Sequence of chain 4.A:
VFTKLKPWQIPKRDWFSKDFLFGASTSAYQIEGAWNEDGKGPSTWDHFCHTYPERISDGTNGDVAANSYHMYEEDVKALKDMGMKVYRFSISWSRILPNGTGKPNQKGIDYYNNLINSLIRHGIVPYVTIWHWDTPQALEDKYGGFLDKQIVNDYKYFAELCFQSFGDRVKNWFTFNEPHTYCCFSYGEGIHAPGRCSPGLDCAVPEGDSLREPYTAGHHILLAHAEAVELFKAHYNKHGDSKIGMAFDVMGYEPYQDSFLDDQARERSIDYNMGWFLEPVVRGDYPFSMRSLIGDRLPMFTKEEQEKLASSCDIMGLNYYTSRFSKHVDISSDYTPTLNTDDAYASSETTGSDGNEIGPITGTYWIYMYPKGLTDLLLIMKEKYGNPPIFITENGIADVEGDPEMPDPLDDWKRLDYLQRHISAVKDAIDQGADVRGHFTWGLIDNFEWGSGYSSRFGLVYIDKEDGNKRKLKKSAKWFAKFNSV

Binding-site contacts:
Ligand atom C4 contacts residue THR239 of chain 4.A at 4.1 Å.
Ligand atom O1 contacts residue TRP191 of chain 4.A at 3.8 Å.
Ligand atom C6 contacts residue THR239 of chain 4.A at 3.6 Å.
Ligand atom C2 contacts residue G2F1 of chain 4.C at 3.6 Å.
Ligand atom O1 contacts residue GLU236 of chain 4.A at 2.8 Å (salt-bridge).
Ligand atom N4 contacts residue TRP424 of chain 4.A at 3.7 Å.
Ligand atom O21 contacts residue HIS250 of chain 4.A at 4.3 Å.
Ligand atom C3 contacts residue TRP424 of chain 4.A at 3.8 Å (hydrophobic).
Ligand atom O42 contacts residue PHE243 of chain 4.A at 3.7 Å.
Ligand atom C6 contacts residue GLU236 of chain 4.A at 3.0 Å.
Ligand atom O22 contacts residue HIS250 of chain 4.A at 4.2 Å.
Ligand atom C2 contacts residue THR239 of chain 4.A at 3.9 Å.
Ligand atom O21 contacts residue G2F1 of chain 4.C at 3.1 Å (h-bond).
Ligand atom C3 contacts residue PHE243 of chain 4.A at 3.8 Å (hydrophobic).
Ligand atom O41 contacts residue TRP424 of chain 4.A at 4.0 Å.
Ligand atom N2 contacts residue THR239 of chain 4.A at 4.3 Å.
Ligand atom C1 contacts residue G2F1 of chain 4.C at 3.4 Å.
Ligand atom C5 contacts residue GLU236 of chain 4.A at 4.2 Å.
Ligand atom O21 contacts residue TRP191 of chain 4.A at 3.7 Å.
Ligand atom O22 contacts residue PHE243 of chain 4.A at 3.8 Å.
Ligand atom O1 contacts residue G2F1 of chain 4.C at 2.6 Å (h-bond).
Ligand atom O42 contacts residue TRP424 of chain 4.A at 3.9 Å.
Ligand atom O41 contacts residue MET309 of chain 4.A at 2.9 Å.
Ligand atom C4 contacts residue TRP424 of chain 4.A at 3.7 Å (hydrophobic).
Ligand atom C1 contacts residue TRP424 of chain 4.A at 4.3 Å (hydrophobic).
Ligand atom N2 contacts residue GLU507 of chain 4.A at 4.0 Å.
Ligand atom O22 contacts residue GLU507 of chain 4.A at 4.1 Å.
Ligand atom O21 contacts residue TRP508 of chain 4.A at 3.4 Å.
Ligand atom C1 contacts residue THR239 of chain 4.A at 4.0 Å.
Ligand atom N4 contacts residue MET309 of chain 4.A at 4.0 Å.
Ligand atom C2 contacts residue TRP424 of chain 4.A at 4.1 Å (hydrophobic).
Ligand atom C6 contacts residue G2F1 of chain 4.C at 3.8 Å.
Ligand atom C5 contacts residue TRP424 of chain 4.A at 4.0 Å (hydrophobic).
Ligand atom O21 contacts residue GLU507 of chain 4.A at 3.5 Å (salt-bridge).
Ligand atom N2 contacts residue G2F1 of chain 4.C at 3.4 Å (h-bond).
Ligand atom C3 contacts residue THR239 of chain 4.A at 4.1 Å.
Ligand atom C5 contacts residue THR239 of chain 4.A at 3.6 Å.
Ligand atom O22 contacts residue G2F1 of chain 4.C at 4.2 Å.
Ligand atom C6 contacts residue TRP424 of chain 4.A at 4.2 Å (hydrophobic).
Ligand atom C1 contacts residue GLU236 of chain 4.A at 3.2 Å.

A small-molecule ligand and the protein it binds are described below.
Small molecule (SMILES): O=[N+]([O-])c1ccc(O)c([N+](=O)[O-])c1